Binding-site contacts:
Ligand atom OP1 contacts residue ASP273 of chain 38.A at 3.3 Å.
Ligand atom O5' contacts residue ASP273 of chain 38.A at 4.1 Å.
Ligand atom P contacts residue ASN491 of chain 38.A at 3.0 Å.
Ligand atom C5' contacts residue ASN491 of chain 38.A at 4.0 Å.
Ligand atom P contacts residue ASP273 of chain 38.A at 2.8 Å.
Ligand atom OP2 contacts residue ASN491 of chain 38.A at 1.7 Å (h-bond).
Ligand atom C5' contacts residue ASP273 of chain 38.A at 3.8 Å.
Ligand atom O5' contacts residue ASN491 of chain 38.A at 3.5 Å (h-bond).
Ligand atom OP1 contacts residue TYR271 of chain 38.A at 3.1 Å (h-bond).
Ligand atom P contacts residue PHE272 of chain 38.A at 4.3 Å.
Ligand atom OP1 contacts residue ASN491 of chain 38.A at 3.6 Å.
Ligand atom P contacts residue TYR271 of chain 38.A at 4.5 Å.
Ligand atom OP2 contacts residue ASP273 of chain 38.A at 2.4 Å.
Ligand atom OP1 contacts residue PHE272 of chain 38.A at 3.4 Å.

The small molecule below binds the protein below.
Small molecule (SMILES): Nc1ncnc2c1ncn2[C@H]1C[C@H](O)[C@@H](COP(=O)(O)O)O1

Sequence of chain 38.A:
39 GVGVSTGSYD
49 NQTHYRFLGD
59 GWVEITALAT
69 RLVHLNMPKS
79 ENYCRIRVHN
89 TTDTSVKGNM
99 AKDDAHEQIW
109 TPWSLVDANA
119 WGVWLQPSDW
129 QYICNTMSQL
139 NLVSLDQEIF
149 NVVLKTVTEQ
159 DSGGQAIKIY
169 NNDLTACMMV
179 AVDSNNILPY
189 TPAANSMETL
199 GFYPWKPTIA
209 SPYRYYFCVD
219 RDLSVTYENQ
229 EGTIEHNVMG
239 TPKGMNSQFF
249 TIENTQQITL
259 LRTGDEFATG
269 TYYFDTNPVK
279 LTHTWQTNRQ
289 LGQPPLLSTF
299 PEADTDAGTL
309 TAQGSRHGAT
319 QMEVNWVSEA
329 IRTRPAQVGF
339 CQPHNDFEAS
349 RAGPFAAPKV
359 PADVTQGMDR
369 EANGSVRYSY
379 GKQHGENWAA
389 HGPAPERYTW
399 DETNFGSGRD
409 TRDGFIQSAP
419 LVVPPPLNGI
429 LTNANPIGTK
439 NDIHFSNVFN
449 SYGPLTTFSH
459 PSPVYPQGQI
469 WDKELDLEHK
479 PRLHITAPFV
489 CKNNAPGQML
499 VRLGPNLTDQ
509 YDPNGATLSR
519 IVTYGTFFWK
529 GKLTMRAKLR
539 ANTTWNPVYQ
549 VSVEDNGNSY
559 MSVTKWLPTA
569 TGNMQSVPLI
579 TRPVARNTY